The protein below binds the small molecule below.
Small molecule (SMILES): [C-]#[N+]C(C)(C)C

Binding-site contacts:
Ligand atom N contacts residue TYR76 of chain 2.B at 4.1 Å.
Ligand atom C4 contacts residue TYR76 of chain 2.B at 4.1 Å (hydrophobic).
Ligand atom C3 contacts residue TYR76 of chain 2.B at 4.3 Å (hydrophobic).
Ligand atom C contacts residue TYR37 of chain 2.B at 4.0 Å (hydrophobic).
Ligand atom C4 contacts residue TYR72 of chain 2.B at 3.5 Å (hydrophobic).
Ligand atom N contacts residue MET40 of chain 2.B at 2.7 Å (h-bond).
Ligand atom C3 contacts residue CSD112 of chain 2.A at 4.0 Å.
Ligand atom C1 contacts residue TRP117 of chain 2.A at 4.1 Å (hydrophobic).
Ligand atom C contacts residue VAL55 of chain 2.B at 3.7 Å (hydrophobic).
Ligand atom C2 contacts residue TYR76 of chain 2.B at 4.4 Å (hydrophobic).
Ligand atom C2 contacts residue VAL52 of chain 2.B at 4.5 Å (hydrophobic).
Ligand atom C contacts residue MET40 of chain 2.B at 2.0 Å (hydrophobic).
Ligand atom C3 contacts residue VAL52 of chain 2.B at 4.0 Å (hydrophobic).
Ligand atom C1 contacts residue NO1 of chain 2.D at 3.8 Å.
Ligand atom N contacts residue TYR37 of chain 2.B at 4.2 Å.
Ligand atom N contacts residue VAL55 of chain 2.B at 4.2 Å.
Ligand atom C1 contacts residue GLN90 of chain 2.A at 3.9 Å.
Ligand atom C4 contacts residue SER113 of chain 2.A at 4.0 Å.
Ligand atom C3 contacts residue NO1 of chain 2.D at 3.7 Å.
Ligand atom C3 contacts residue ARG56 of chain 2.B at 3.8 Å.
Ligand atom C2 contacts residue MET40 of chain 2.B at 4.0 Å (hydrophobic).
Ligand atom C contacts residue TYR76 of chain 2.B at 3.9 Å (hydrophobic).
Ligand atom C2 contacts residue NO1 of chain 2.D at 3.8 Å.
Ligand atom C1 contacts residue MET40 of chain 2.B at 3.8 Å (hydrophobic).
Ligand atom C4 contacts residue TYR37 of chain 2.B at 3.7 Å (hydrophobic).
Ligand atom C1 contacts residue VAL52 of chain 2.B at 4.0 Å (hydrophobic).
Ligand atom C4 contacts residue TRP117 of chain 2.A at 4.3 Å (hydrophobic).
Ligand atom C4 contacts residue NO1 of chain 2.D at 3.2 Å.

Sequence of chain 2.B:
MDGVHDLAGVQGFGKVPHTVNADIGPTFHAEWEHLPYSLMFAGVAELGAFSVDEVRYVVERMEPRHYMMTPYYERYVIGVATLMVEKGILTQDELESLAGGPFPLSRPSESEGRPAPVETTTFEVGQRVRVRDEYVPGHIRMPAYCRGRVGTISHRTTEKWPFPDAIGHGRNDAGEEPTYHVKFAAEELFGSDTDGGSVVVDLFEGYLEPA

Sequence of chain 2.A:
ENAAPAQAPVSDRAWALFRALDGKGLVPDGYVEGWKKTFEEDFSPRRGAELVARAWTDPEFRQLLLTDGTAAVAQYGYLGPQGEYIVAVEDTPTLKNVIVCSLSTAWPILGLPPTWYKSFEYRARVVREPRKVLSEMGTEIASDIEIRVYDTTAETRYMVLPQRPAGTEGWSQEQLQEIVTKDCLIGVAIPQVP